This small molecule binds to this protein.
Small molecule (SMILES): CCOP(=O)(COc1ccc(C[C@H](NC(=O)O[C@H]2CO[C@H]3OCC[C@H]32)[C@H](O)CN(CC(C)C)S(=O)(=O)c2ccc([C@@H](C)O)cc2)cc1)OCC

Binding-site contacts:
Ligand atom O19 contacts residue ALA28 of chain 1.B at 3.5 Å.
Ligand atom C11 contacts residue GLY27 of chain 1.A at 3.4 Å.
Ligand atom C36 contacts residue GLY27 of chain 1.A at 3.7 Å.
Ligand atom C06 contacts residue ASP30 of chain 1.A at 3.6 Å.
Ligand atom C40 contacts residue GLY49 of chain 1.B at 3.6 Å.
Ligand atom C23 contacts residue GLY48 of chain 1.B at 3.4 Å.
Ligand atom O08 contacts residue GLY49 of chain 1.A at 3.3 Å.
Ligand atom C13 contacts residue ASP25 of chain 1.A at 3.2 Å.
Ligand atom C05 contacts residue ALA28 of chain 1.A at 3.5 Å (hydrophobic).
Ligand atom C02 contacts residue GLY48 of chain 1.A at 3.5 Å.
Ligand atom C40 contacts residue GLY48 of chain 1.B at 3.5 Å.
Ligand atom C03 contacts residue GLY48 of chain 1.A at 3.0 Å.
Ligand atom O14 contacts residue ASP25 of chain 1.B at 2.6 Å (salt-bridge).
Ligand atom C38 contacts residue VAL82 of chain 1.B at 3.4 Å (hydrophobic).
Ligand atom C12 contacts residue ASP25 of chain 1.A at 3.1 Å.
Ligand atom O42 contacts residue PRO81 of chain 1.A at 3.3 Å.
Ligand atom O22 contacts residue ASP29 of chain 1.B at 3.3 Å (salt-bridge).
Ligand atom O50 contacts residue ASP29 of chain 1.A at 3.4 Å.
Ligand atom C45 contacts residue GLY49 of chain 1.B at 3.3 Å.
Ligand atom O09 contacts residue ILE84 of chain 1.A at 3.6 Å.
Ligand atom O14 contacts residue GLY27 of chain 1.B at 3.5 Å.
Ligand atom C28 contacts residue ASP25 of chain 1.A at 3.1 Å.
Ligand atom C49 contacts residue LEU76 of chain 1.A at 3.3 Å (hydrophobic).
Ligand atom O09 contacts residue ILE50 of chain 1.B at 3.7 Å.
Ligand atom C49 contacts residue VAL32 of chain 1.A at 3.5 Å (hydrophobic).
Ligand atom O08 contacts residue ILE50 of chain 1.B at 3.4 Å.
Ligand atom C25 contacts residue GLY48 of chain 1.B at 3.1 Å.
Ligand atom O35 contacts residue PRO81 of chain 1.A at 3.6 Å.
Ligand atom C33 contacts residue ILE50 of chain 1.B at 3.5 Å (hydrophobic).
Ligand atom C49 contacts residue ASP30 of chain 1.A at 3.5 Å.
Ligand atom O27 contacts residue ASP29 of chain 1.B at 2.9 Å (salt-bridge).
Ligand atom C13 contacts residue ASP25 of chain 1.B at 3.3 Å.
Ligand atom C33 contacts residue GLY49 of chain 1.B at 3.6 Å.
Ligand atom C30 contacts residue GLY27 of chain 1.B at 3.2 Å.
Ligand atom C47 contacts residue PHE53 of chain 1.B at 3.2 Å (hydrophobic).
Ligand atom C06 contacts residue ALA28 of chain 1.A at 3.7 Å (hydrophobic).
Ligand atom O50 contacts residue ASP30 of chain 1.A at 3.1 Å (salt-bridge).
Ligand atom O14 contacts residue ASP25 of chain 1.A at 2.5 Å (salt-bridge).
Ligand atom N16 contacts residue GLY27 of chain 1.B at 3.2 Å (h-bond).
Ligand atom O22 contacts residue ASP30 of chain 1.B at 3.2 Å (salt-bridge).

Sequence of chain 1.B:
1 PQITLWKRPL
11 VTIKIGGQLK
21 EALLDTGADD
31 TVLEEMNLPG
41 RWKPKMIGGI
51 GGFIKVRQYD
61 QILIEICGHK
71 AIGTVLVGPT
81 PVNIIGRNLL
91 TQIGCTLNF

Sequence of chain 1.A:
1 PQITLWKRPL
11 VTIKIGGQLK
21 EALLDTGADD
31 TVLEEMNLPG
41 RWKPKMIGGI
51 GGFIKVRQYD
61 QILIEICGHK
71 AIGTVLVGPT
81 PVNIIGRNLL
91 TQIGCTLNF